This protein binds this small molecule.
Small molecule (SMILES): CC(C)CCC[C@@H](C)[C@H]1CC[C@H]2[C@@H]3CC=C4C[C@@H](O)CC[C@]4(C)[C@H]3CC[C@]12C

Sequence of chain 1.A:
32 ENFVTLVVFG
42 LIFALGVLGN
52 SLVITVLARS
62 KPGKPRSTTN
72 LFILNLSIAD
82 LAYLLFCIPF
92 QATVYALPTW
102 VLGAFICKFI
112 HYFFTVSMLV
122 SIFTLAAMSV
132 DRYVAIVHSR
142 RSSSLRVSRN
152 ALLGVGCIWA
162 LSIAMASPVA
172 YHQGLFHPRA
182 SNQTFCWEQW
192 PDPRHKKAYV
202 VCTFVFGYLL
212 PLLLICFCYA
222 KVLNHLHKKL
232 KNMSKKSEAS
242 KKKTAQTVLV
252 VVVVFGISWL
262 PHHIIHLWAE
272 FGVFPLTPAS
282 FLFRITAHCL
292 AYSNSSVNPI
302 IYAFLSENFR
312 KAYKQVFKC

Binding-site contacts:
Ligand atom C24 contacts residue TYR113 of chain 1.A at 4.3 Å (hydrophobic).
Ligand atom C6 contacts residue PHE106 of chain 1.A at 3.6 Å (hydrophobic).
Ligand atom C1 contacts residue CLR1 of chain 1.J at 3.7 Å.
Ligand atom C5 contacts residue LYS109 of chain 1.A at 4.2 Å.
Ligand atom C7 contacts residue PHE106 of chain 1.A at 3.7 Å (hydrophobic).
Ligand atom C26 contacts residue ILE164 of chain 1.A at 3.7 Å (hydrophobic).
Ligand atom C12 contacts residue CLR1 of chain 1.J at 3.7 Å.
Ligand atom C16 contacts residue PHE110 of chain 1.A at 4.0 Å (hydrophobic).
Ligand atom C21 contacts residue CLR1 of chain 1.J at 4.0 Å.
Ligand atom C11 contacts residue CLR1 of chain 1.J at 4.0 Å.
Ligand atom C2 contacts residue CLR1 of chain 1.J at 4.2 Å.
Ligand atom C15 contacts residue PHE110 of chain 1.A at 3.6 Å (hydrophobic).
Ligand atom C7 contacts residue LYS109 of chain 1.A at 4.2 Å.